Binding-site contacts:
Ligand atom C31 contacts residue MET61 of chain 1.B at 3.5 Å (hydrophobic).
Ligand atom N27 contacts residue ASP151 of chain 1.B at 3.3 Å (salt-bridge).
Ligand atom C19 contacts residue SER150 of chain 1.B at 3.2 Å.
Ligand atom C24 contacts residue ALA40 of chain 1.B at 3.3 Å (hydrophobic).
Ligand atom N01 contacts residue ALA40 of chain 1.B at 3.6 Å.
Ligand atom N27 contacts residue SER150 of chain 1.B at 3.1 Å (h-bond).
Ligand atom F35 contacts residue LEU154 of chain 1.B at 3.7 Å.
Ligand atom C19 contacts residue LYS42 of chain 1.B at 3.7 Å.
Ligand atom O41 contacts residue CYS93 of chain 1.B at 2.9 Å (h-bond).
Ligand atom N29 contacts residue ASP151 of chain 1.B at 3.0 Å (salt-bridge).
Ligand atom C12 contacts residue VAL28 of chain 1.B at 3.7 Å (hydrophobic).
Ligand atom C24 contacts residue ILE41 of chain 1.B at 3.6 Å (hydrophobic).
Ligand atom C24 contacts residue THR86 of chain 1.B at 3.3 Å.
Ligand atom N29 contacts residue SER150 of chain 1.B at 3.5 Å (h-bond).
Ligand atom O23 contacts residue THR86 of chain 1.B at 3.6 Å.
Ligand atom O41 contacts residue GLY92 of chain 1.B at 3.4 Å.
Ligand atom O23 contacts residue ALA40 of chain 1.B at 3.5 Å.
Ligand atom C30 contacts residue PHE152 of chain 1.B at 3.7 Å (hydrophobic).
Ligand atom C30 contacts residue ASP151 of chain 1.B at 3.7 Å.
Ligand atom C21 contacts residue THR86 of chain 1.B at 3.7 Å.
Ligand atom C13 contacts residue GLY23 of chain 1.B at 3.8 Å.
Ligand atom C24 contacts residue LYS42 of chain 1.B at 3.4 Å.
Ligand atom N11 contacts residue ALA40 of chain 1.B at 3.2 Å.
Ligand atom C02 contacts residue MET89 of chain 1.B at 3.1 Å (hydrophobic).
Ligand atom C13 contacts residue LEU20 of chain 1.B at 3.7 Å (hydrophobic).
Ligand atom F35 contacts residue PHE54 of chain 1.B at 3.3 Å.
Ligand atom O26 contacts residue ILE84 of chain 1.B at 3.4 Å.
Ligand atom N01 contacts residue MET89 of chain 1.B at 3.0 Å (h-bond).
Ligand atom N11 contacts residue THR86 of chain 1.B at 3.1 Å (h-bond).
Ligand atom C39 contacts residue ASN96 of chain 1.B at 3.7 Å.
Ligand atom C18 contacts residue LEU140 of chain 1.B at 3.6 Å (hydrophobic).
Ligand atom C02 contacts residue LEU20 of chain 1.B at 3.5 Å (hydrophobic).
Ligand atom O23 contacts residue VAL28 of chain 1.B at 3.4 Å.
Ligand atom C19 contacts residue ASP151 of chain 1.B at 3.5 Å.
Ligand atom C04 contacts residue ALA40 of chain 1.B at 3.4 Å (hydrophobic).
Ligand atom F36 contacts residue LEU72 of chain 1.B at 3.1 Å.
Ligand atom N08 contacts residue VAL28 of chain 1.B at 3.7 Å.
Ligand atom F37 contacts residue MET61 of chain 1.B at 3.4 Å.
Ligand atom N11 contacts residue GLU87 of chain 1.B at 2.9 Å (salt-bridge).
Ligand atom C03 contacts residue LEU20 of chain 1.B at 3.5 Å (hydrophobic).

Sequence of chain 1.B:
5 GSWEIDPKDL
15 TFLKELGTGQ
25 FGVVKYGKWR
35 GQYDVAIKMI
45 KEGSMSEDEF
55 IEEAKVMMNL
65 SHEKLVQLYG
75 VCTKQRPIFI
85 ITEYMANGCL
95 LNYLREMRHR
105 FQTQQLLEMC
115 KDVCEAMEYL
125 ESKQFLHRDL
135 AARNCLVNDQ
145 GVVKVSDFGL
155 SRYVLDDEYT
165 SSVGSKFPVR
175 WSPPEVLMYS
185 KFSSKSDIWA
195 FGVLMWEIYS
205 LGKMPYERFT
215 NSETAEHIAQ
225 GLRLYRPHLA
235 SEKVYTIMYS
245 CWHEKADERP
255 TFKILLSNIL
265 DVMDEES

The protein below binds the small molecule below.
Small molecule (SMILES): COc1cc(C(=O)Nc2cc(C(F)(F)F)ccn2)ccc1-c1nc([C@@H]2CC[C@H]3CCC(=O)N3C2)n2ccnc(N)c12